Sequence of chain 1.A:
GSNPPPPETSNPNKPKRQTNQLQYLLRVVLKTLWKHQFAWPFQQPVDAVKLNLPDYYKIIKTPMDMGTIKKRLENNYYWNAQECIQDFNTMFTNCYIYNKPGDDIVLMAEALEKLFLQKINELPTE

A small-molecule ligand and the protein it binds are described below.
Small molecule (SMILES): Cc1noc(C)c1-c1ccc2c(c1)O[C@H](CC1CC1)C(=O)N2

Binding-site contacts:
Ligand atom CAI contacts residue LEU65 of chain 1.A at 3.9 Å (hydrophobic).
Ligand atom CAG contacts residue PRO55 of chain 1.A at 3.8 Å (hydrophobic).
Ligand atom CAK contacts residue PRO55 of chain 1.A at 4.0 Å (hydrophobic).
Ligand atom CAJ contacts residue PRO55 of chain 1.A at 3.6 Å (hydrophobic).
Ligand atom NAD contacts residue ASN113 of chain 1.A at 3.8 Å.
Ligand atom CAO contacts residue TRP54 of chain 1.A at 3.9 Å (hydrophobic).
Ligand atom CAH contacts residue ILE119 of chain 1.A at 4.0 Å (hydrophobic).
Ligand atom CAV contacts residue MET122 of chain 1.A at 3.6 Å (hydrophobic).
Ligand atom NAN contacts residue LEU65 of chain 1.A at 3.7 Å.
Ligand atom CAF contacts residue LEU67 of chain 1.A at 3.5 Å (hydrophobic).
Ligand atom CAU contacts residue ASP118 of chain 1.A at 4.1 Å.
Ligand atom NAD contacts residue VAL60 of chain 1.A at 3.9 Å.
Ligand atom CAM contacts residue LEU65 of chain 1.A at 4.0 Å (hydrophobic).
Ligand atom CAG contacts residue ILE119 of chain 1.A at 3.8 Å (hydrophobic).
Ligand atom CAF contacts residue ASN113 of chain 1.A at 3.7 Å.
Ligand atom CAO contacts residue LEU65 of chain 1.A at 3.9 Å (hydrophobic).
Ligand atom CAI contacts residue PRO55 of chain 1.A at 3.6 Å (hydrophobic).
Ligand atom CAG contacts residue PHE56 of chain 1.A at 3.5 Å (hydrophobic).
Ligand atom CAV contacts residue ASP118 of chain 1.A at 4.0 Å.
Ligand atom CAH contacts residue LEU65 of chain 1.A at 4.0 Å (hydrophobic).
Ligand atom CAE contacts residue VAL60 of chain 1.A at 3.7 Å (hydrophobic).
Ligand atom CAT contacts residue ILE119 of chain 1.A at 4.1 Å (hydrophobic).
Ligand atom CAJ contacts residue LEU65 of chain 1.A at 3.8 Å (hydrophobic).
Ligand atom NAN contacts residue TRP54 of chain 1.A at 4.0 Å.
Ligand atom CAM contacts residue ILE119 of chain 1.A at 3.9 Å (hydrophobic).
Ligand atom CAL contacts residue LEU65 of chain 1.A at 3.9 Å (hydrophobic).
Ligand atom CAE contacts residue ILE119 of chain 1.A at 3.6 Å (hydrophobic).
Ligand atom CAB contacts residue ASN113 of chain 1.A at 3.9 Å.
Ligand atom CAR contacts residue TRP54 of chain 1.A at 3.8 Å (hydrophobic).
Ligand atom NAD contacts residue CYS109 of chain 1.A at 4.0 Å.
Ligand atom CAK contacts residue LEU65 of chain 1.A at 3.8 Å (hydrophobic).
Ligand atom OAQ contacts residue LEU65 of chain 1.A at 3.8 Å.
Ligand atom CAG contacts residue VAL60 of chain 1.A at 4.1 Å (hydrophobic).
Ligand atom OAS contacts residue TRP54 of chain 1.A at 3.5 Å.
Ligand atom CAA contacts residue VAL60 of chain 1.A at 4.0 Å (hydrophobic).
Ligand atom OAC contacts residue ASN113 of chain 1.A at 3.1 Å (h-bond).
Ligand atom CAA contacts residue ILE119 of chain 1.A at 3.8 Å (hydrophobic).
Ligand atom CAR contacts residue PRO55 of chain 1.A at 4.1 Å (hydrophobic).
Ligand atom OAC contacts residue TYR70 of chain 1.A at 3.9 Å.
Ligand atom NAD contacts residue ILE119 of chain 1.A at 4.1 Å.